Binding-site contacts:
Ligand atom C3 contacts residue ARG843 of chain 1.A at 4.3 Å.
Ligand atom C4 contacts residue ASN839 of chain 1.A at 4.2 Å.
Ligand atom O7 contacts residue GLN835 of chain 1.A at 3.2 Å (h-bond).
Ligand atom O5 contacts residue ASN839 of chain 1.A at 2.3 Å (h-bond).
Ligand atom O6 contacts residue VAL819 of chain 1.A at 4.0 Å.
Ligand atom C2 contacts residue ASN839 of chain 1.A at 2.5 Å.
Ligand atom C1 contacts residue ASN839 of chain 1.A at 1.4 Å.
Ligand atom C2 contacts residue ARG843 of chain 1.A at 4.0 Å.
Ligand atom C8 contacts residue GLN835 of chain 1.A at 4.1 Å.
Ligand atom O6 contacts residue CYS837 of chain 1.A at 3.5 Å (h-bond).
Ligand atom N2 contacts residue THR841 of chain 1.A at 3.2 Å (h-bond).
Ligand atom C1 contacts residue CYS837 of chain 1.A at 4.4 Å (hydrophobic).
Ligand atom C3 contacts residue ASN839 of chain 1.A at 3.8 Å.
Ligand atom C7 contacts residue THR841 of chain 1.A at 3.6 Å.
Ligand atom O5 contacts residue CYS837 of chain 1.A at 4.3 Å.
Ligand atom O7 contacts residue GLU820 of chain 1.A at 4.0 Å.
Ligand atom C7 contacts residue GLN835 of chain 1.A at 4.0 Å.
Ligand atom O7 contacts residue ASN839 of chain 1.A at 3.0 Å (h-bond).
Ligand atom C5 contacts residue ASN839 of chain 1.A at 3.6 Å.
Ligand atom C2 contacts residue THR841 of chain 1.A at 4.2 Å.
Ligand atom O3 contacts residue ARG843 of chain 1.A at 3.5 Å (salt-bridge).
Ligand atom O7 contacts residue THR841 of chain 1.A at 3.5 Å (h-bond).
Ligand atom C6 contacts residue CYS837 of chain 1.A at 4.2 Å (hydrophobic).
Ligand atom N2 contacts residue HIS855 of chain 1.A at 4.1 Å.
Ligand atom C5 contacts residue CYS837 of chain 1.A at 4.0 Å (hydrophobic).
Ligand atom C7 contacts residue ASN839 of chain 1.A at 3.3 Å.
Ligand atom C7 contacts residue ARG843 of chain 1.A at 3.5 Å.
Ligand atom O7 contacts residue ARG843 of chain 1.A at 3.2 Å (salt-bridge).
Ligand atom O6 contacts residue GLU820 of chain 1.A at 4.1 Å.
Ligand atom C8 contacts residue ARG843 of chain 1.A at 3.8 Å.
Ligand atom N2 contacts residue ASN839 of chain 1.A at 3.0 Å (h-bond).
Ligand atom C7 contacts residue HIS855 of chain 1.A at 4.3 Å.
Ligand atom C1 contacts residue THR841 of chain 1.A at 4.0 Å.
Ligand atom N2 contacts residue ARG843 of chain 1.A at 4.2 Å.

A small-molecule ligand and the protein it binds are described below.
Small molecule (SMILES): CC(=O)N[C@H]1[C@H](O[C@H]2[C@H](O)[C@@H](NC(C)=O)CO[C@@H]2CO)O[C@H](CO)[C@@H](O)[C@@H]1O

Sequence of chain 1.A:
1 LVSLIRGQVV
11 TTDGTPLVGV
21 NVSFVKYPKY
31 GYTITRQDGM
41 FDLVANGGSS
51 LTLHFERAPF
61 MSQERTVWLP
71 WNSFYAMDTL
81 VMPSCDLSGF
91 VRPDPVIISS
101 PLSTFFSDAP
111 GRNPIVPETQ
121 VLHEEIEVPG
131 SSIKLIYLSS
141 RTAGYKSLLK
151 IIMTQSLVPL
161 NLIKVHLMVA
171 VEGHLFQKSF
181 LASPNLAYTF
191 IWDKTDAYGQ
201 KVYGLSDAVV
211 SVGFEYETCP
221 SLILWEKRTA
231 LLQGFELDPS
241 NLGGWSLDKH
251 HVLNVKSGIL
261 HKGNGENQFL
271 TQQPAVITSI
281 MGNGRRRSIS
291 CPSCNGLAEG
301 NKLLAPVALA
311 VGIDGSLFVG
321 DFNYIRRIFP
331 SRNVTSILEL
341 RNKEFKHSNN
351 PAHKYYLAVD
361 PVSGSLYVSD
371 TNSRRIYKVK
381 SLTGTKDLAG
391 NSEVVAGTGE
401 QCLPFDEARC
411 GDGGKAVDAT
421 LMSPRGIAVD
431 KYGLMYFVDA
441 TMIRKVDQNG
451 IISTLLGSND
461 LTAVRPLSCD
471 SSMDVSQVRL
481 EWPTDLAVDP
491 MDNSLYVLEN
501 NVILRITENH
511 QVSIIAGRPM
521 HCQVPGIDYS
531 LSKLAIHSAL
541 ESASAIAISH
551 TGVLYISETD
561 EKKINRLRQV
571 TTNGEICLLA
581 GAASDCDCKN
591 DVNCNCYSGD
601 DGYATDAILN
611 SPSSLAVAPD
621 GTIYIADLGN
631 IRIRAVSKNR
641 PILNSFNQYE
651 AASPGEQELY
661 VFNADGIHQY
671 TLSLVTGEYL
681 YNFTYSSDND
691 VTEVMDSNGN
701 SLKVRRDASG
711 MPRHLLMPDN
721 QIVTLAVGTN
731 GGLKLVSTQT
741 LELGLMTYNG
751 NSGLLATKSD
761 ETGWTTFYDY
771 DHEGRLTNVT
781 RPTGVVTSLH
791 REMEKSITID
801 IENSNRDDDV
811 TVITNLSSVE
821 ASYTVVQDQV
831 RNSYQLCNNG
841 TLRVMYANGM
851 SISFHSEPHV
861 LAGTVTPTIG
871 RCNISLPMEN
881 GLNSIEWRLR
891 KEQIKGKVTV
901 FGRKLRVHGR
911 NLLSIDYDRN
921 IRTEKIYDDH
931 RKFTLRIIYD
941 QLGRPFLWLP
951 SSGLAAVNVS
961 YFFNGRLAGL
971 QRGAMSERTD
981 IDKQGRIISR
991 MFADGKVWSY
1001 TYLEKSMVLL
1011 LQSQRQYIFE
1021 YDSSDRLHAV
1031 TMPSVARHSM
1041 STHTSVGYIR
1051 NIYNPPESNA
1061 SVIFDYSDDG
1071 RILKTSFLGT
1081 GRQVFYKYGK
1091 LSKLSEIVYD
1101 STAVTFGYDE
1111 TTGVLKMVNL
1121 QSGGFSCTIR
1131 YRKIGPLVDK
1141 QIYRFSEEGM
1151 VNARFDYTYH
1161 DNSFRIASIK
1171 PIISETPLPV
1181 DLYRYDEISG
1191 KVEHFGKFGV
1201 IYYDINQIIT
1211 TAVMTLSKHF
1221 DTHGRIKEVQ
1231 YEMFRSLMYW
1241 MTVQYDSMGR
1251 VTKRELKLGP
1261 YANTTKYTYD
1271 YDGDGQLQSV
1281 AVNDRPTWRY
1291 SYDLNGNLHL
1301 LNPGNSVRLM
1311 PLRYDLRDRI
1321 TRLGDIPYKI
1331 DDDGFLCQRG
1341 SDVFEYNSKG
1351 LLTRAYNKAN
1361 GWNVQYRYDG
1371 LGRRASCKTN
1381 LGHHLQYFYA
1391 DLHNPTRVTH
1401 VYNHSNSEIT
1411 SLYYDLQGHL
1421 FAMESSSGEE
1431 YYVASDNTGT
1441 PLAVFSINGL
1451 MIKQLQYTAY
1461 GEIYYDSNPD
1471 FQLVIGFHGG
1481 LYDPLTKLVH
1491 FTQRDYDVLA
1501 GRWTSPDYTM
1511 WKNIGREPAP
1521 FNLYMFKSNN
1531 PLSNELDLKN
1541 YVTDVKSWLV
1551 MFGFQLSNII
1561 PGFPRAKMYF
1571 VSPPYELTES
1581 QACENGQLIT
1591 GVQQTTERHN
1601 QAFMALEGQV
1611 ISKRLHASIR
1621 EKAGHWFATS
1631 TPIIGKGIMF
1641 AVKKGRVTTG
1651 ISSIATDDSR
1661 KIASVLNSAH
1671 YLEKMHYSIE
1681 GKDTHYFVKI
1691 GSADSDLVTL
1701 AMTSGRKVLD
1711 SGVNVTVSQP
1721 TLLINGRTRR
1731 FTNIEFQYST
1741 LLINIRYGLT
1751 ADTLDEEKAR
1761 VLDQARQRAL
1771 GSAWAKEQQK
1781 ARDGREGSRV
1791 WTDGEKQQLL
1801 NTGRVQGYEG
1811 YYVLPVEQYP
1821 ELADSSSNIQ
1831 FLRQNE